A protein and the small-molecule ligand that binds it are described below.
Small molecule (SMILES): CC(C)(C)OC(=O)c1ncn2c1[C@@H]1CCCN1C(=O)c1c(Br)cccc1-2

Sequence of chain 1.E:
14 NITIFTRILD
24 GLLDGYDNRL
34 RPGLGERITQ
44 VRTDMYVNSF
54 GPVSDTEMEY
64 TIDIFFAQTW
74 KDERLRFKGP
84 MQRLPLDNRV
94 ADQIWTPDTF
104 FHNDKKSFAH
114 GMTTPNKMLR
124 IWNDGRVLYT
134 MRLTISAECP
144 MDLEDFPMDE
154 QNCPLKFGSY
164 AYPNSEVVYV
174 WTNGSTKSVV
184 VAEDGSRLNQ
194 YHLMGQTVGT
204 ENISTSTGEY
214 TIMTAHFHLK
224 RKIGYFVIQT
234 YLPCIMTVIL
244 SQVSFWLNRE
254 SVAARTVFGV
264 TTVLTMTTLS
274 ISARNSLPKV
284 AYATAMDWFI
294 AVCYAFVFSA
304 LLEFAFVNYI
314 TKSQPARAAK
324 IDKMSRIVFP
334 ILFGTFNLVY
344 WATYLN

Binding-site contacts:
Ligand atom O1 contacts residue ALA70 of chain 1.E at 3.5 Å.
Ligand atom C14 contacts residue TYR163 of chain 1.A at 3.5 Å (hydrophobic).
Ligand atom C2 contacts residue SER209 of chain 1.A at 3.6 Å.
Ligand atom C3 contacts residue PHE68 of chain 1.E at 3.3 Å (hydrophobic).
Ligand atom C3 contacts residue MET48 of chain 1.E at 3.4 Å (hydrophobic).
Ligand atom C14 contacts residue PHE68 of chain 1.E at 3.7 Å (hydrophobic).
Ligand atom C11 contacts residue PHE68 of chain 1.E at 3.7 Å (hydrophobic).
Ligand atom C9 contacts residue THR208 of chain 1.A at 3.7 Å.
Ligand atom C contacts residue ASP47 of chain 1.E at 3.8 Å.
Ligand atom C16 contacts residue TYR163 of chain 1.A at 3.7 Å (hydrophobic).
Ligand atom C3 contacts residue ASP47 of chain 1.E at 3.5 Å.
Ligand atom C9 contacts residue SER209 of chain 1.A at 3.8 Å.
Ligand atom C2 contacts residue TYR49 of chain 1.E at 3.7 Å (hydrophobic).
Ligand atom N2 contacts residue PHE68 of chain 1.E at 3.5 Å.
Ligand atom C17 contacts residue HIS105 of chain 1.A at 3.6 Å.
Ligand atom C2 contacts residue ASP47 of chain 1.E at 3.8 Å.
Ligand atom C5 contacts residue PHE68 of chain 1.E at 3.8 Å (hydrophobic).
Ligand atom C7 contacts residue THR208 of chain 1.A at 3.8 Å.
Ligand atom C16 contacts residue TYR213 of chain 1.A at 3.4 Å (hydrophobic).
Ligand atom N1 contacts residue THR210 of chain 1.A at 3.8 Å.
Ligand atom C8 contacts residue THR210 of chain 1.A at 3.9 Å.
Ligand atom O1 contacts residue THR210 of chain 1.A at 3.1 Å.
Ligand atom C6 contacts residue THR210 of chain 1.A at 3.4 Å.
Ligand atom C4 contacts residue THR133 of chain 1.E at 3.7 Å.
Ligand atom N2 contacts residue THR133 of chain 1.E at 3.1 Å (h-bond).
Ligand atom C contacts residue ALA70 of chain 1.E at 3.7 Å (hydrophobic).
Ligand atom C8 contacts residue SER209 of chain 1.A at 3.3 Å.
Ligand atom C3 contacts residue TYR49 of chain 1.E at 3.5 Å (hydrophobic).
Ligand atom C7 contacts residue THR210 of chain 1.A at 3.3 Å.
Ligand atom N2 contacts residue TYR163 of chain 1.A at 3.5 Å (h-bond).
Ligand atom C17 contacts residue TYR213 of chain 1.A at 3.4 Å (hydrophobic).
Ligand atom C4 contacts residue THR210 of chain 1.A at 3.5 Å.
Ligand atom C15 contacts residue TYR213 of chain 1.A at 3.5 Å (hydrophobic).
Ligand atom BR contacts residue HIS105 of chain 1.A at 3.8 Å.
Ligand atom C5 contacts residue THR210 of chain 1.A at 3.7 Å.
Ligand atom C15 contacts residue TYR163 of chain 1.A at 3.3 Å (hydrophobic).
Ligand atom C10 contacts residue TYR49 of chain 1.E at 3.5 Å (hydrophobic).
Ligand atom O1 contacts residue THR133 of chain 1.E at 3.4 Å (h-bond).
Ligand atom O2 contacts residue PHE68 of chain 1.E at 3.1 Å.
Ligand atom C16 contacts residue SER162 of chain 1.A at 3.5 Å.

Sequence of chain 1.A:
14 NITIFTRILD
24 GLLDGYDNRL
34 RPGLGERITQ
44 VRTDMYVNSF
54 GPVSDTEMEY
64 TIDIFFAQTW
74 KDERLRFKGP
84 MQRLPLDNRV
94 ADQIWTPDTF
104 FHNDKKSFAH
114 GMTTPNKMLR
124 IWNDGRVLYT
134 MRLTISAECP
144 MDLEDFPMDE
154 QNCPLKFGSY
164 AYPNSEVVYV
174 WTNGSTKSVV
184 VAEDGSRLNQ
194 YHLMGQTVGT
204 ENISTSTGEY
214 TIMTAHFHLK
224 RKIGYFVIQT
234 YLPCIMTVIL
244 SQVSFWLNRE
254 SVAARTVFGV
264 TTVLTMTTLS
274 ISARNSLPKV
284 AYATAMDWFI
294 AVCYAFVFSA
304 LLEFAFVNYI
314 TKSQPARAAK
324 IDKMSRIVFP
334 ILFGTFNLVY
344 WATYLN